Sequence of chain 2.A:
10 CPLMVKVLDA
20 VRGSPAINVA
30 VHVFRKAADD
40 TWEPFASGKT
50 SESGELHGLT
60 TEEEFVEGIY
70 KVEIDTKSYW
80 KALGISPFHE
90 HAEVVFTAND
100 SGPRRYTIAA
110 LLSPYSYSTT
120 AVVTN

Sequence of chain 2.B:
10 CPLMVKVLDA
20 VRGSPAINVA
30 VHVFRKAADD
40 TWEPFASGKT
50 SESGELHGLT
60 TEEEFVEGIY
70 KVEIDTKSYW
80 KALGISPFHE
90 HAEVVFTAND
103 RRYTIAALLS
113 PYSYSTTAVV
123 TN

This protein binds this small molecule.
Small molecule (SMILES): O=C(O)CCON=C1c2ccccc2-c2ccccc21

Sequence of chain 1.A:
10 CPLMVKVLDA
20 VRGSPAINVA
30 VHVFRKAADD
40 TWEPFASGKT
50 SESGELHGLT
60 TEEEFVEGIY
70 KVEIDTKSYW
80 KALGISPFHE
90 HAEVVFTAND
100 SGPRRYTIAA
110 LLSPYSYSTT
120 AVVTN

Binding-site contacts:
Ligand atom C2 contacts residue 7BD1 of chain 2.C at 0.3 Å.
Ligand atom C7 contacts residue ALA108 of chain 1.A at 3.3 Å (hydrophobic).
Ligand atom C10 contacts residue 7BD1 of chain 2.C at 0.2 Å.
Ligand atom C11 contacts residue ALA108 of chain 2.A at 3.2 Å (hydrophobic).
Ligand atom C6 contacts residue 7BD1 of chain 2.C at 0.2 Å.
Ligand atom O19 contacts residue THR118 of chain 2.A at 3.0 Å.
Ligand atom C5 contacts residue 7BD1 of chain 2.C at 0.3 Å.
Ligand atom O19 contacts residue ALA108 of chain 2.A at 3.6 Å (h-bond).
Ligand atom O20 contacts residue LEU110 of chain 1.A at 2.8 Å.
Ligand atom C12 contacts residue VAL121 of chain 2.A at 3.7 Å (hydrophobic).
Ligand atom N14 contacts residue 7BD1 of chain 2.C at 0.2 Å (h-bond).
Ligand atom C13 contacts residue 7BD1 of chain 2.C at 0.4 Å.
Ligand atom O20 contacts residue 7BD1 of chain 2.C at 3.8 Å.
Ligand atom C12 contacts residue ALA108 of chain 2.A at 3.8 Å (hydrophobic).
Ligand atom C8 contacts residue ALA108 of chain 1.A at 3.6 Å (hydrophobic).
Ligand atom C3 contacts residue LEU17 of chain 2.A at 3.8 Å (hydrophobic).
Ligand atom C18 contacts residue THR119 of chain 2.A at 2.7 Å.
Ligand atom C1 contacts residue 7BD1 of chain 2.C at 0.5 Å.
Ligand atom C7 contacts residue 7BD1 of chain 2.C at 0.6 Å.
Ligand atom O19 contacts residue THR119 of chain 2.A at 3.1 Å (h-bond).
Ligand atom O19 contacts residue SER117 of chain 2.A at 2.9 Å (h-bond).
Ligand atom C18 contacts residue 7BD1 of chain 2.C at 3.8 Å.
Ligand atom C12 contacts residue 7BD1 of chain 2.C at 0.5 Å.
Ligand atom C11 contacts residue 7BD1 of chain 2.C at 0.6 Å.
Ligand atom O20 contacts residue THR119 of chain 2.A at 3.0 Å (h-bond).
Ligand atom C12 contacts residue LEU17 of chain 1.A at 3.7 Å (hydrophobic).
Ligand atom C18 contacts residue SER117 of chain 2.A at 3.1 Å.
Ligand atom C16 contacts residue 7BD1 of chain 2.C at 1.6 Å.
Ligand atom C8 contacts residue LEU17 of chain 2.A at 3.3 Å (hydrophobic).
Ligand atom C17 contacts residue 7BD1 of chain 2.C at 3.0 Å.
Ligand atom C9 contacts residue 7BD1 of chain 2.C at 0.4 Å.
Ligand atom C7 contacts residue LEU17 of chain 2.A at 3.0 Å (hydrophobic).
Ligand atom C17 contacts residue THR119 of chain 2.A at 2.9 Å.
Ligand atom O20 contacts residue SER117 of chain 2.A at 2.8 Å (h-bond).
Ligand atom C8 contacts residue 7BD1 of chain 2.C at 0.5 Å.
Ligand atom C1 contacts residue LEU17 of chain 1.A at 3.5 Å (hydrophobic).
Ligand atom C3 contacts residue 7BD1 of chain 2.C at 0.5 Å.
Ligand atom C4 contacts residue 7BD1 of chain 2.C at 0.3 Å.
Ligand atom C11 contacts residue LEU17 of chain 1.A at 3.0 Å (hydrophobic).
Ligand atom O15 contacts residue 7BD1 of chain 2.C at 1.0 Å (h-bond).